Binding-site contacts:
Ligand atom C7 contacts residue MET118 of chain 11.A at 4.0 Å (hydrophobic).
Ligand atom N2 contacts residue ASN67 of chain 11.A at 2.9 Å (h-bond).
Ligand atom C4 contacts residue ASN67 of chain 11.A at 4.2 Å.
Ligand atom C5 contacts residue ASN67 of chain 11.A at 3.7 Å.
Ligand atom C7 contacts residue ASN67 of chain 11.A at 3.2 Å.
Ligand atom C8 contacts residue MET118 of chain 11.A at 3.8 Å (hydrophobic).
Ligand atom O7 contacts residue MET118 of chain 11.A at 3.5 Å.
Ligand atom C8 contacts residue ASN67 of chain 11.A at 4.0 Å.
Ligand atom C8 contacts residue PHE90 of chain 11.A at 4.0 Å (hydrophobic).
Ligand atom O7 contacts residue ASN67 of chain 11.A at 3.0 Å (h-bond).
Ligand atom C2 contacts residue ASN67 of chain 11.A at 2.5 Å.
Ligand atom C3 contacts residue ASN67 of chain 11.A at 3.8 Å.
Ligand atom O5 contacts residue ASN67 of chain 11.A at 2.4 Å (h-bond).
Ligand atom C1 contacts residue ASN67 of chain 11.A at 1.4 Å.

A small-molecule ligand and the protein it binds are described below.
Small molecule (SMILES): CC(=O)N[C@@H]1[C@@H](O)[C@H](O)[C@@H](CO)O[C@H]1O

Sequence of chain 11.A:
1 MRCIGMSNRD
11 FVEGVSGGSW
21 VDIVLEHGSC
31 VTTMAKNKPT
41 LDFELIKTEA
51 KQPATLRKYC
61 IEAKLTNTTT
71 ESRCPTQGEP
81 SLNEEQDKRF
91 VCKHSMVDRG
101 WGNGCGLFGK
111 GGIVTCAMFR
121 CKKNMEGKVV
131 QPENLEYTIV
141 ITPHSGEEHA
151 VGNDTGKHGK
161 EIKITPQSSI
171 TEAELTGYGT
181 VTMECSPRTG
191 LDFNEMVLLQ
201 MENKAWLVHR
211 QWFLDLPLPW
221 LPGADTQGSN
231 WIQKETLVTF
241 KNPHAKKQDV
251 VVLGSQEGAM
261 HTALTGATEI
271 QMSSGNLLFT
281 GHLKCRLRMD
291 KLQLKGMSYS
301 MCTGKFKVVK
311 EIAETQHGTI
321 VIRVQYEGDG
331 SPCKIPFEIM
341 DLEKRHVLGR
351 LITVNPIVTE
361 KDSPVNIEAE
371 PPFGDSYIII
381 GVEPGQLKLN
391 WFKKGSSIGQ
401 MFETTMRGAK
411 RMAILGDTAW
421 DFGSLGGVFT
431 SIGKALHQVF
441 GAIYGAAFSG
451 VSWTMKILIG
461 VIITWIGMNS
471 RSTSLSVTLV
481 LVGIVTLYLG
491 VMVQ